Sequence of chain 1.A:
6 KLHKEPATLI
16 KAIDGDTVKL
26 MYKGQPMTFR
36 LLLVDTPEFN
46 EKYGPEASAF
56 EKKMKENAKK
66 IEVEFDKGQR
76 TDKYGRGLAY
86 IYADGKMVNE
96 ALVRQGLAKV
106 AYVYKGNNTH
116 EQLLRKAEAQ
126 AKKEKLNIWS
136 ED

The protein below binds the small molecule below.
Small molecule (SMILES): Cc1cn([C@H]2C[C@H](OP(=O)(O)O)[C@@H](COP(=O)(O)O)O2)c(=O)[nH]c1=O

Binding-site contacts:
Ligand atom C4' contacts residue ARG81 of chain 1.A at 3.7 Å.
Ligand atom O4 contacts residue LEU37 of chain 1.A at 3.8 Å.
Ligand atom C2 contacts residue ASP77 of chain 1.A at 3.9 Å.
Ligand atom P1 contacts residue LYS78 of chain 1.A at 3.6 Å.
Ligand atom C4 contacts residue LEU83 of chain 1.A at 3.6 Å (hydrophobic).
Ligand atom C5 contacts residue TYR107 of chain 1.A at 3.9 Å (hydrophobic).
Ligand atom O4P contacts residue ARG35 of chain 1.A at 2.9 Å (salt-bridge).
Ligand atom C5M contacts residue LEU36 of chain 1.A at 3.8 Å (hydrophobic).
Ligand atom O5' contacts residue ARG35 of chain 1.A at 3.7 Å.
Ligand atom O5P contacts residue CA1 of chain 1.C at 3.0 Å.
Ligand atom P1 contacts residue TYR79 of chain 1.A at 3.8 Å.
Ligand atom O3' contacts residue LYS78 of chain 1.A at 3.5 Å.
Ligand atom O3' contacts residue TYR79 of chain 1.A at 3.8 Å.
Ligand atom C5M contacts residue TYR107 of chain 1.A at 3.7 Å (hydrophobic).
Ligand atom C5 contacts residue LEU83 of chain 1.A at 3.9 Å (hydrophobic).
Ligand atom O3P contacts residue TYR79 of chain 1.A at 2.6 Å (h-bond).
Ligand atom O5P contacts residue TYR107 of chain 1.A at 4.2 Å.
Ligand atom O1P contacts residue LYS78 of chain 1.A at 3.5 Å (salt-bridge).
Ligand atom O5P contacts residue ARG35 of chain 1.A at 2.8 Å (salt-bridge).
Ligand atom O4 contacts residue LEU83 of chain 1.A at 3.6 Å.
Ligand atom N3 contacts residue TYR109 of chain 1.A at 4.1 Å.
Ligand atom O4P contacts residue CA1 of chain 1.C at 4.2 Å.
Ligand atom C1' contacts residue ARG81 of chain 1.A at 4.0 Å.
Ligand atom O4P contacts residue ARG81 of chain 1.A at 2.9 Å (salt-bridge).
Ligand atom C5M contacts residue ARG35 of chain 1.A at 3.7 Å.
Ligand atom O5' contacts residue ARG81 of chain 1.A at 3.0 Å (salt-bridge).
Ligand atom P2 contacts residue ARG81 of chain 1.A at 4.0 Å.
Ligand atom P2 contacts residue CA1 of chain 1.C at 4.0 Å.
Ligand atom O4P contacts residue ASP21 of chain 1.A at 4.1 Å.
Ligand atom O3P contacts residue LYS78 of chain 1.A at 2.7 Å (salt-bridge).
Ligand atom P2 contacts residue ARG35 of chain 1.A at 3.6 Å.
Ligand atom N3 contacts residue LEU83 of chain 1.A at 3.9 Å.
Ligand atom O4' contacts residue ARG81 of chain 1.A at 3.0 Å (salt-bridge).
Ligand atom C6 contacts residue TYR107 of chain 1.A at 4.0 Å (hydrophobic).
Ligand atom C5' contacts residue TYR107 of chain 1.A at 3.5 Å (hydrophobic).
Ligand atom O5P contacts residue ASP40 of chain 1.A at 3.4 Å (salt-bridge).
Ligand atom C2' contacts residue TYR107 of chain 1.A at 3.7 Å (hydrophobic).
Ligand atom O2 contacts residue ASP77 of chain 1.A at 3.7 Å.
Ligand atom C5' contacts residue ARG81 of chain 1.A at 3.9 Å.
Ligand atom C3' contacts residue TYR107 of chain 1.A at 3.9 Å (hydrophobic).